Binding-site contacts:
Ligand atom O5 contacts residue ASN151 of chain 1.B at 2.4 Å (h-bond).
Ligand atom C6 contacts residue PHE148 of chain 1.B at 3.5 Å (hydrophobic).
Ligand atom O7 contacts residue SER92 of chain 1.B at 2.8 Å (h-bond).
Ligand atom C8 contacts residue SER92 of chain 1.B at 4.3 Å.
Ligand atom N2 contacts residue ASN151 of chain 1.B at 2.9 Å (h-bond).
Ligand atom C3 contacts residue ASN151 of chain 1.B at 3.8 Å.
Ligand atom C5 contacts residue SER92 of chain 1.B at 3.7 Å.
Ligand atom C5 contacts residue ASN151 of chain 1.B at 3.7 Å.
Ligand atom C4 contacts residue SER92 of chain 1.B at 4.4 Å.
Ligand atom C3 contacts residue SER92 of chain 1.B at 4.1 Å.
Ligand atom C7 contacts residue SER92 of chain 1.B at 3.7 Å.
Ligand atom O7 contacts residue ASN151 of chain 1.B at 3.5 Å (h-bond).
Ligand atom C1 contacts residue ASN151 of chain 1.B at 1.4 Å.
Ligand atom C1 contacts residue SER92 of chain 1.B at 3.5 Å.
Ligand atom C2 contacts residue SER92 of chain 1.B at 4.2 Å.
Ligand atom O6 contacts residue PHE148 of chain 1.B at 3.9 Å.
Ligand atom O7 contacts residue ASN91 of chain 1.B at 4.1 Å.
Ligand atom C4 contacts residue ASN151 of chain 1.B at 4.2 Å.
Ligand atom C6 contacts residue TYR88 of chain 1.B at 4.4 Å (hydrophobic).
Ligand atom C2 contacts residue ASN151 of chain 1.B at 2.5 Å.
Ligand atom C8 contacts residue ASN91 of chain 1.B at 4.1 Å.
Ligand atom C7 contacts residue ASN151 of chain 1.B at 3.6 Å.
Ligand atom O5 contacts residue SER92 of chain 1.B at 3.9 Å.

Sequence of chain 1.B:
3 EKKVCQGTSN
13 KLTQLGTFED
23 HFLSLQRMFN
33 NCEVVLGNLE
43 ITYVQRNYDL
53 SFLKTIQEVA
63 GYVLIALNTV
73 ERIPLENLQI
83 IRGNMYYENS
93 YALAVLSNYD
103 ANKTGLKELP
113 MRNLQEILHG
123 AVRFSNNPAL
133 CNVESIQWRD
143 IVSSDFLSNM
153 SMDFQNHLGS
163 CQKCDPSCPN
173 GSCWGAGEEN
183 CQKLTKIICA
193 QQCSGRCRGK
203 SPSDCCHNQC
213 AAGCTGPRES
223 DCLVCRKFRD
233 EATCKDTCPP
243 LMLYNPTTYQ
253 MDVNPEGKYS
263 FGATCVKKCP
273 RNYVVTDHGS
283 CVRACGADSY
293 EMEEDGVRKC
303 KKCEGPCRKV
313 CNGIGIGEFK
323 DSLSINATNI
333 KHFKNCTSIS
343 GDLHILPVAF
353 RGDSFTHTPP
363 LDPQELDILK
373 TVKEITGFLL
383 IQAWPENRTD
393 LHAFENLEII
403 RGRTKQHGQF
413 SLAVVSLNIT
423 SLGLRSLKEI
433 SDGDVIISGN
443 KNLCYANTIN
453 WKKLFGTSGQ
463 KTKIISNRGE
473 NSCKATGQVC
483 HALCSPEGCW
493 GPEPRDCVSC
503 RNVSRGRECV

This small molecule binds to this protein.
Small molecule (SMILES): CC(=O)N[C@@H]1[C@@H](O)[C@H](O)[C@@H](CO)O[C@H]1O